Sequence of chain 31.C:
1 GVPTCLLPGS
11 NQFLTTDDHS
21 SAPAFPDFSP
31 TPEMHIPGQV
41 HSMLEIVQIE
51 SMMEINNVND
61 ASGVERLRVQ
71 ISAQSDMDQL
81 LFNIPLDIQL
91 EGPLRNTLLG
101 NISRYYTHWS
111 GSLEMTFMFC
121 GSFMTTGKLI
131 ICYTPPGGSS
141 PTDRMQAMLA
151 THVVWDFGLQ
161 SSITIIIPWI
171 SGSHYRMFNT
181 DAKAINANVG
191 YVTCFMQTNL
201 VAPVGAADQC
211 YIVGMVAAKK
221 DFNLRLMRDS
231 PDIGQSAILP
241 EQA

Binding-site contacts:
Ligand atom C5 contacts residue TYR197 of chain 31.A at 3.8 Å (hydrophobic).
Ligand atom C3B contacts residue LEU226 of chain 31.A at 3.5 Å (hydrophobic).
Ligand atom C5C contacts residue THR101 of chain 31.A at 3.7 Å.
Ligand atom C2B contacts residue LEU226 of chain 31.A at 3.6 Å (hydrophobic).
Ligand atom C4A contacts residue PRO173 of chain 31.A at 3.3 Å (hydrophobic).
Ligand atom C4B contacts residue LEU226 of chain 31.A at 3.9 Å (hydrophobic).
Ligand atom C5A contacts residue LEU186 of chain 31.A at 3.6 Å (hydrophobic).
Ligand atom C1C contacts residue TYR197 of chain 31.A at 3.7 Å (hydrophobic).
Ligand atom O1A contacts residue ALA149 of chain 31.A at 3.7 Å.
Ligand atom C6B contacts residue ILE188 of chain 31.A at 3.7 Å (hydrophobic).
Ligand atom C1B contacts residue LEU99 of chain 31.A at 3.9 Å (hydrophobic).
Ligand atom O1 contacts residue MET223 of chain 31.A at 3.6 Å (h-bond).
Ligand atom N3A contacts residue TYR151 of chain 31.A at 3.3 Å.
Ligand atom O1A contacts residue LEU186 of chain 31.A at 3.7 Å.
Ligand atom N2 contacts residue ASN221 of chain 31.A at 3.9 Å.
Ligand atom C5A contacts residue ALA149 of chain 31.A at 3.2 Å (hydrophobic).
Ligand atom C4A contacts residue LEU186 of chain 31.A at 3.9 Å (hydrophobic).
Ligand atom C5B contacts residue ILE188 of chain 31.A at 3.6 Å (hydrophobic).
Ligand atom C4A contacts residue TYR151 of chain 31.A at 3.8 Å (hydrophobic).
Ligand atom C6C contacts residue LEU99 of chain 31.A at 3.6 Å (hydrophobic).
Ligand atom C2B contacts residue ILE123 of chain 31.A at 3.5 Å (hydrophobic).
Ligand atom O1 contacts residue TYR197 of chain 31.A at 3.9 Å.
Ligand atom O1B contacts residue LEU99 of chain 31.A at 3.1 Å.
Ligand atom O1A contacts residue LEU226 of chain 31.A at 3.8 Å.
Ligand atom C4C contacts residue THR121 of chain 31.A at 3.7 Å.
Ligand atom C5A contacts residue VAL175 of chain 31.A at 3.9 Å (hydrophobic).
Ligand atom C6C contacts residue ILE123 of chain 31.A at 3.6 Å (hydrophobic).
Ligand atom C6C contacts residue TRP97 of chain 31.A at 3.9 Å (hydrophobic).
Ligand atom C7C contacts residue ILE123 of chain 31.A at 3.5 Å (hydrophobic).
Ligand atom C2A contacts residue LEU186 of chain 31.A at 3.7 Å (hydrophobic).
Ligand atom C2C contacts residue THR101 of chain 31.A at 3.8 Å.
Ligand atom C7C contacts residue LEU99 of chain 31.A at 3.5 Å (hydrophobic).
Ligand atom C31 contacts residue TYR197 of chain 31.A at 3.7 Å (hydrophobic).
Ligand atom C4 contacts residue TYR197 of chain 31.A at 3.6 Å (hydrophobic).
Ligand atom C3B contacts residue ILE123 of chain 31.A at 3.9 Å (hydrophobic).
Ligand atom C5A contacts residue PRO173 of chain 31.A at 3.5 Å (hydrophobic).
Ligand atom C31 contacts residue ASN199 of chain 31.A at 3.4 Å.
Ligand atom C5C contacts residue LEU99 of chain 31.A at 3.6 Å (hydrophobic).
Ligand atom O1B contacts residue TRP97 of chain 31.A at 3.6 Å.
Ligand atom C3 contacts residue TYR197 of chain 31.A at 3.7 Å (hydrophobic).

This small molecule binds to this protein.
Small molecule (SMILES): Cc1cc(CCCCCCCOc2ccc(C3=NCCO3)cc2)on1

Sequence of chain 31.A:
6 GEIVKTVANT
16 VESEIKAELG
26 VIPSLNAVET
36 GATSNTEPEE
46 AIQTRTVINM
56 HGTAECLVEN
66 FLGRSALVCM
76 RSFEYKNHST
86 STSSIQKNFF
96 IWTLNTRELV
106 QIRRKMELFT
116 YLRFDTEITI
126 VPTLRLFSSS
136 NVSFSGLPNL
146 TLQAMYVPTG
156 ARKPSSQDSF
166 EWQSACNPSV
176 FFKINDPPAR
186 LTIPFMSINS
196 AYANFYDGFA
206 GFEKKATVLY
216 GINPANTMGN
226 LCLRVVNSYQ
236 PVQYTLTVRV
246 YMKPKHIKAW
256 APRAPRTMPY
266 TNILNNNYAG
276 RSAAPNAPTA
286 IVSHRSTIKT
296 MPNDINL